Binding-site contacts:
Ligand atom N10 contacts residue GLY27 of chain 1.A at 3.5 Å (h-bond).
Ligand atom C4 contacts residue GLY152 of chain 1.A at 3.2 Å.
Ligand atom C49 contacts residue ASP25 of chain 1.A at 3.3 Å.
Ligand atom O98 contacts residue ASP29 of chain 1.A at 3.0 Å (salt-bridge).
Ligand atom O47 contacts residue ALA132 of chain 1.A at 3.3 Å (h-bond).
Ligand atom C44 contacts residue VAL82 of chain 1.A at 3.5 Å (hydrophobic).
Ligand atom N81 contacts residue GLY48 of chain 1.A at 2.9 Å (h-bond).
Ligand atom O2 contacts residue ALA132 of chain 1.A at 3.6 Å.
Ligand atom O48 contacts residue ASP25 of chain 1.A at 2.7 Å (salt-bridge).
Ligand atom C11 contacts residue ARG8 of chain 1.A at 3.6 Å.
Ligand atom C13 contacts residue VAL186 of chain 1.A at 3.5 Å (hydrophobic).
Ligand atom C82 contacts residue GLY48 of chain 1.A at 3.6 Å.
Ligand atom O48 contacts residue ALA28 of chain 1.A at 3.2 Å (h-bond).
Ligand atom N10 contacts residue ARG112 of chain 1.A at 3.6 Å (salt-bridge).
Ligand atom C12 contacts residue ARG112 of chain 1.A at 3.6 Å.
Ligand atom N21 contacts residue GLY152 of chain 1.A at 3.0 Å (h-bond).
Ligand atom C3 contacts residue ASP29 of chain 1.A at 3.6 Å.
Ligand atom C15 contacts residue ARG112 of chain 1.A at 3.6 Å.
Ligand atom O47 contacts residue GLY131 of chain 1.A at 3.1 Å.
Ligand atom C85 contacts residue GLY48 of chain 1.A at 3.6 Å.
Ligand atom C14 contacts residue GLY27 of chain 1.A at 3.6 Å.
Ligand atom O48 contacts residue ASP129 of chain 1.A at 3.2 Å (salt-bridge).
Ligand atom C54 contacts residue ILE188 of chain 1.A at 3.5 Å (hydrophobic).
Ligand atom C14 contacts residue ARG112 of chain 1.A at 3.5 Å.
Ligand atom C7 contacts residue ARG8 of chain 1.A at 3.4 Å.
Ligand atom C52 contacts residue ASP129 of chain 1.A at 3.3 Å.
Ligand atom C2 contacts residue GLY48 of chain 1.A at 3.1 Å.
Ligand atom O47 contacts residue ASP25 of chain 1.A at 3.2 Å (salt-bridge).
Ligand atom O24 contacts residue GLY153 of chain 1.A at 3.5 Å.
Ligand atom N8 contacts residue GLY131 of chain 1.A at 3.6 Å (h-bond).
Ligand atom O98 contacts residue GLY27 of chain 1.A at 3.6 Å.
Ligand atom O47 contacts residue ASP129 of chain 1.A at 2.8 Å (salt-bridge).
Ligand atom C43 contacts residue VAL82 of chain 1.A at 3.4 Å (hydrophobic).
Ligand atom N8 contacts residue ASP133 of chain 1.A at 3.6 Å.
Ligand atom O2 contacts residue ASP133 of chain 1.A at 3.0 Å (salt-bridge).
Ligand atom C46 contacts residue ASP129 of chain 1.A at 3.3 Å.
Ligand atom N10 contacts residue ASP29 of chain 1.A at 3.3 Å (salt-bridge).
Ligand atom O48 contacts residue GLY27 of chain 1.A at 3.1 Å.
Ligand atom O98 contacts residue ALA28 of chain 1.A at 3.4 Å.
Ligand atom C9 contacts residue ARG8 of chain 1.A at 3.6 Å.

Sequence of chain 1.A:
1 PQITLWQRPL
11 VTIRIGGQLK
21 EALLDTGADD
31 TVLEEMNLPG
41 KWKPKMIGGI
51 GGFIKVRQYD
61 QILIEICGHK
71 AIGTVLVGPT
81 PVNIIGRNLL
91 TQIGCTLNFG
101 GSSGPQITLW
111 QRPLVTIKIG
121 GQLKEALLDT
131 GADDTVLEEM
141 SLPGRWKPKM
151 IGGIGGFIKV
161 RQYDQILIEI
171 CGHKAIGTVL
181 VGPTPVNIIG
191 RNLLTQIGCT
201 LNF

The small molecule below binds the protein below.
Small molecule (SMILES): CC(C)[C@H](NC(=O)N(C)Cc1ccccn1)C(=O)N[C@@H](Cc1ccccc1)[C@H](O)[C@@H](O)[C@H](Cc1ccccc1)NC(=O)[C@@H](NC(=O)N(C)Cc1ccccn1)C(C)C